A small-molecule ligand and the protein it binds are described below.
Small molecule (SMILES): CC(=O)N[C@@H]1[C@@H](O)[C@H](O)[C@@H](CO)O[C@H]1O

Sequence of chain 1.C:
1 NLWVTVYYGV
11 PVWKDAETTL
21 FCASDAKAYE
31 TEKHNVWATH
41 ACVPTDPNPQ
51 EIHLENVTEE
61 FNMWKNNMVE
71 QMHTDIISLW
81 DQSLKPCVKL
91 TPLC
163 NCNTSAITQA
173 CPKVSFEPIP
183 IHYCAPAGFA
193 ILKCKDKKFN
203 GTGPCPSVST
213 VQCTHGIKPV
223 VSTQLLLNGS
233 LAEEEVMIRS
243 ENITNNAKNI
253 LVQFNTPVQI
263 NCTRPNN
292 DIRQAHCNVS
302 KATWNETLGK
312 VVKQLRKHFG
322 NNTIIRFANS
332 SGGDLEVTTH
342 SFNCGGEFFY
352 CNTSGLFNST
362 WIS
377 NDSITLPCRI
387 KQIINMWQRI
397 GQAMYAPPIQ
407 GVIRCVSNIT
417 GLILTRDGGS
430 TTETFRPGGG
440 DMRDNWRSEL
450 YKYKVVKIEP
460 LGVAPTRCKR

Binding-site contacts:
Ligand atom C8 contacts residue ASN306 of chain 1.C at 3.7 Å.
Ligand atom O5 contacts residue ASN306 of chain 1.C at 2.4 Å (h-bond).
Ligand atom O6 contacts residue TRP362 of chain 1.C at 4.3 Å.
Ligand atom O5 contacts residue TRP362 of chain 1.C at 4.5 Å.
Ligand atom O7 contacts residue ASN306 of chain 1.C at 4.3 Å.
Ligand atom O6 contacts residue THR361 of chain 1.C at 4.3 Å.
Ligand atom C5 contacts residue ASN306 of chain 1.C at 3.7 Å.
Ligand atom C4 contacts residue ASN306 of chain 1.C at 4.2 Å.
Ligand atom C6 contacts residue SER360 of chain 1.C at 4.4 Å.
Ligand atom C2 contacts residue ASN306 of chain 1.C at 2.4 Å.
Ligand atom N2 contacts residue ASN306 of chain 1.C at 2.8 Å (h-bond).
Ligand atom C7 contacts residue ASN306 of chain 1.C at 3.4 Å.
Ligand atom O6 contacts residue SER360 of chain 1.C at 4.4 Å.
Ligand atom C1 contacts residue ASN306 of chain 1.C at 1.4 Å.
Ligand atom C3 contacts residue ASN306 of chain 1.C at 3.8 Å.